The small molecule below binds the protein below.
Small molecule (SMILES): O=[N+]([O-])c1ccc(O[C@@H]2O[C@H](CO)[C@H](O)[C@H](O)[C@H]2O)cc1

Binding-site contacts:
Ligand atom C4 contacts residue ASP101 of chain 1.D at 3.8 Å.
Ligand atom O5 contacts residue TYR37 of chain 1.D at 3.7 Å.
Ligand atom O4 contacts residue TYR37 of chain 1.D at 3.3 Å (h-bond).
Ligand atom C4 contacts residue THR105 of chain 1.D at 3.6 Å.
Ligand atom O3 contacts residue CA1 of chain 1.K at 2.6 Å.
Ligand atom O6 contacts residue HIS51 of chain 1.D at 2.8 Å (h-bond).
Ligand atom C4 contacts residue CA1 of chain 1.K at 3.6 Å.
Ligand atom O3 contacts residue ASN108 of chain 1.D at 3.1 Å (h-bond).
Ligand atom C6 contacts residue GLN54 of chain 1.D at 4.1 Å.
Ligand atom C2 contacts residue TYR37 of chain 1.D at 3.3 Å (hydrophobic).
Ligand atom C6 contacts residue HIS51 of chain 1.D at 3.6 Å.
Ligand atom C3' contacts residue HIS51 of chain 1.D at 3.9 Å.
Ligand atom O4 contacts residue ASP101 of chain 1.D at 2.6 Å (salt-bridge).
Ligand atom C6 contacts residue CYS63 of chain 1.D at 4.1 Å (hydrophobic).
Ligand atom C4' contacts residue HIS51 of chain 1.D at 3.8 Å.
Ligand atom C5 contacts residue GLN54 of chain 1.D at 4.2 Å.
Ligand atom O2 contacts residue TYR37 of chain 1.D at 3.8 Å.
Ligand atom O3 contacts residue TYR37 of chain 1.D at 3.6 Å.
Ligand atom O6 contacts residue GLN54 of chain 1.D at 3.2 Å (h-bond).
Ligand atom C2' contacts residue HIS51 of chain 1.D at 3.8 Å.
Ligand atom C2 contacts residue CA1 of chain 1.K at 3.9 Å.
Ligand atom C6' contacts residue HIS51 of chain 1.D at 3.7 Å.
Ligand atom C1 contacts residue TYR37 of chain 1.D at 4.2 Å (hydrophobic).
Ligand atom C1' contacts residue TYR37 of chain 1.D at 4.2 Å (hydrophobic).
Ligand atom O3 contacts residue THR105 of chain 1.D at 3.4 Å (h-bond).
Ligand atom O5 contacts residue HIS51 of chain 1.D at 3.4 Å (h-bond).
Ligand atom O4 contacts residue THR105 of chain 1.D at 3.2 Å (h-bond).
Ligand atom C5' contacts residue HIS51 of chain 1.D at 3.7 Å.
Ligand atom O4 contacts residue CA1 of chain 1.K at 2.7 Å.
Ligand atom C5 contacts residue HIS51 of chain 1.D at 4.0 Å.
Ligand atom C1' contacts residue HIS51 of chain 1.D at 3.8 Å.
Ligand atom C3 contacts residue TYR37 of chain 1.D at 3.9 Å (hydrophobic).
Ligand atom C3 contacts residue THR105 of chain 1.D at 4.1 Å.
Ligand atom C3 contacts residue CA1 of chain 1.K at 3.5 Å.
Ligand atom C6' contacts residue TYR37 of chain 1.D at 4.1 Å (hydrophobic).
Ligand atom C2 contacts residue ASN108 of chain 1.D at 3.9 Å.
Ligand atom O2 contacts residue ASN108 of chain 1.D at 3.0 Å (h-bond).
Ligand atom O1 contacts residue TYR37 of chain 1.D at 3.7 Å.
Ligand atom C6 contacts residue ASP101 of chain 1.D at 3.5 Å.
Ligand atom C6' contacts residue PRO39 of chain 1.D at 4.1 Å (hydrophobic).

Sequence of chain 1.D:
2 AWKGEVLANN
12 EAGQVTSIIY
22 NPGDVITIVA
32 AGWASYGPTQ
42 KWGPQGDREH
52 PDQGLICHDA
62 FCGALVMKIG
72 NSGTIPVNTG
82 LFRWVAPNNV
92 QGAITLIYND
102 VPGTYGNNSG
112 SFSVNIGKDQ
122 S